Binding-site contacts:
Ligand atom C2 contacts residue ARG55 of chain 1.C at 3.8 Å.
Ligand atom N1 contacts residue TYR185 of chain 1.B at 3.5 Å.
Ligand atom F2 contacts residue THR57 of chain 1.C at 3.4 Å.
Ligand atom C16 contacts residue TYR192 of chain 1.B at 3.5 Å (hydrophobic).
Ligand atom C4 contacts residue ARG55 of chain 1.C at 3.6 Å.
Ligand atom C12 contacts residue TRP143 of chain 1.B at 3.5 Å (hydrophobic).
Ligand atom C3 contacts residue VAL114 of chain 1.C at 3.9 Å (hydrophobic).
Ligand atom F3 contacts residue THR57 of chain 1.C at 3.0 Å.
Ligand atom C11 contacts residue TYR185 of chain 1.B at 3.0 Å (hydrophobic).
Ligand atom C5 contacts residue ARG55 of chain 1.C at 3.3 Å.
Ligand atom N3 contacts residue THR144 of chain 1.B at 3.5 Å.
Ligand atom C14 contacts residue TYR185 of chain 1.B at 3.6 Å (hydrophobic).
Ligand atom C13 contacts residue TRP143 of chain 1.B at 3.3 Å (hydrophobic).
Ligand atom C6 contacts residue ARG55 of chain 1.C at 3.4 Å.
Ligand atom C18 contacts residue THR144 of chain 1.B at 3.9 Å.
Ligand atom C12 contacts residue TYR185 of chain 1.B at 3.0 Å (hydrophobic).
Ligand atom C16 contacts residue TRP143 of chain 1.B at 3.6 Å (hydrophobic).
Ligand atom C3 contacts residue ARG55 of chain 1.C at 3.9 Å.
Ligand atom C1 contacts residue THR57 of chain 1.C at 3.5 Å.
Ligand atom C10 contacts residue TYR185 of chain 1.B at 3.4 Å (hydrophobic).
Ligand atom C20 contacts residue ARG104 of chain 1.C at 3.6 Å.
Ligand atom N3 contacts residue TRP143 of chain 1.B at 3.8 Å.
Ligand atom C13 contacts residue TYR185 of chain 1.B at 3.3 Å (hydrophobic).
Ligand atom F3 contacts residue LEU112 of chain 1.C at 3.9 Å.
Ligand atom O2 contacts residue TRP53 of chain 1.C at 3.8 Å.
Ligand atom C18 contacts residue TRP143 of chain 1.B at 3.4 Å (hydrophobic).
Ligand atom N3 contacts residue VAL114 of chain 1.C at 3.8 Å.
Ligand atom C10 contacts residue TRP53 of chain 1.C at 3.6 Å (hydrophobic).
Ligand atom C18 contacts residue VAL114 of chain 1.C at 3.9 Å (hydrophobic).
Ligand atom F1 contacts residue THR57 of chain 1.C at 3.3 Å.
Ligand atom C17 contacts residue TRP143 of chain 1.B at 3.8 Å (hydrophobic).
Ligand atom N4 contacts residue ARG104 of chain 1.C at 3.2 Å.
Ligand atom F2 contacts residue ARG55 of chain 1.C at 3.7 Å.
Ligand atom N2 contacts residue TYR185 of chain 1.B at 3.8 Å.
Ligand atom C7 contacts residue ARG55 of chain 1.C at 3.7 Å.
Ligand atom O2 contacts residue ARG55 of chain 1.C at 2.7 Å (salt-bridge).
Ligand atom C11 contacts residue TRP143 of chain 1.B at 3.4 Å (hydrophobic).
Ligand atom N4 contacts residue LEU112 of chain 1.C at 3.3 Å (h-bond).
Ligand atom C19 contacts residue LEU112 of chain 1.C at 3.3 Å (hydrophobic).
Ligand atom C9 contacts residue ARG55 of chain 1.C at 3.6 Å.

Sequence of chain 1.C:
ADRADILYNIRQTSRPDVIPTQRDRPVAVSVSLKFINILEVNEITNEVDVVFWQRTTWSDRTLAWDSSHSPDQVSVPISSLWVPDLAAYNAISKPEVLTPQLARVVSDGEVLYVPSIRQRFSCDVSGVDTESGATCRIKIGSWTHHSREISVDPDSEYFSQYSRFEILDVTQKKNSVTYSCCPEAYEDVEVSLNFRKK

Sequence of chain 1.B:
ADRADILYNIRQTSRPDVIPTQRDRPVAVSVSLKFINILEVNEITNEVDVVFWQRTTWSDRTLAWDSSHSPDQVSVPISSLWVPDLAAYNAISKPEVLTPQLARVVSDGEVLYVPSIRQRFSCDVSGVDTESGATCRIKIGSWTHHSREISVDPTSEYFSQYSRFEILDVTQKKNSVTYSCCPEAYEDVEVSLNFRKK

This small molecule binds to this protein.
Small molecule (SMILES): O=c1c(-c2cccc(C(F)(F)F)c2)c([O-])[n+](Cc2cncnc2)c2ccccn12